Sequence of chain 3.A:
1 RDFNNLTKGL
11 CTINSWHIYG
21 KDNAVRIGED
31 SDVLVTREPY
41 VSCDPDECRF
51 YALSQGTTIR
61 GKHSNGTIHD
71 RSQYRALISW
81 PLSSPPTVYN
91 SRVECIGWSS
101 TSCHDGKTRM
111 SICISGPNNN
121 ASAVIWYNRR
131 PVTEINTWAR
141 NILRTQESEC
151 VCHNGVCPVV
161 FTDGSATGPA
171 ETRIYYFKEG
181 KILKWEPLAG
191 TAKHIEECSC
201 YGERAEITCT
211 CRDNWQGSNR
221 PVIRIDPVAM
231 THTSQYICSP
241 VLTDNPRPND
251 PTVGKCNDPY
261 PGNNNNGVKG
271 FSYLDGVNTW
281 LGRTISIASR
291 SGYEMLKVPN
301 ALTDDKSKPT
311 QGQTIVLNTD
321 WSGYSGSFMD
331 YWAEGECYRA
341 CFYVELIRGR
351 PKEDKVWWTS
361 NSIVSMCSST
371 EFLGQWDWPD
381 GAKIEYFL

This protein binds this small molecule.
Small molecule (SMILES): CC(=O)N[C@@H]1[C@@H](O)[C@H](O)[C@@H](CO)O[C@H]1O

Binding-site contacts:
Ligand atom O5 contacts residue ASN65 of chain 3.A at 2.4 Å (h-bond).
Ligand atom C8 contacts residue TRP357 of chain 3.A at 3.3 Å (hydrophobic).
Ligand atom C4 contacts residue ASN65 of chain 3.A at 4.1 Å.
Ligand atom N2 contacts residue TRP357 of chain 3.A at 3.0 Å (h-bond).
Ligand atom C3 contacts residue TRP357 of chain 3.A at 3.5 Å (hydrophobic).
Ligand atom C5 contacts residue TRP357 of chain 3.A at 3.7 Å (hydrophobic).
Ligand atom C2 contacts residue TRP357 of chain 3.A at 3.8 Å (hydrophobic).
Ligand atom O7 contacts residue ASN65 of chain 3.A at 3.1 Å (h-bond).
Ligand atom C6 contacts residue TRP357 of chain 3.A at 4.5 Å (hydrophobic).
Ligand atom C2 contacts residue ASN65 of chain 3.A at 2.4 Å.
Ligand atom C4 contacts residue TRP357 of chain 3.A at 4.2 Å (hydrophobic).
Ligand atom C3 contacts residue ASN65 of chain 3.A at 3.7 Å.
Ligand atom C5 contacts residue ASN65 of chain 3.A at 3.6 Å.
Ligand atom C7 contacts residue TRP357 of chain 3.A at 3.7 Å (hydrophobic).
Ligand atom C7 contacts residue ASN65 of chain 3.A at 3.2 Å.
Ligand atom C8 contacts residue ASN65 of chain 3.A at 4.5 Å.
Ligand atom O4 contacts residue TRP357 of chain 3.A at 4.2 Å.
Ligand atom N2 contacts residue ASN65 of chain 3.A at 2.9 Å (h-bond).
Ligand atom C1 contacts residue ASN65 of chain 3.A at 1.4 Å.
Ligand atom C1 contacts residue TRP357 of chain 3.A at 3.6 Å (hydrophobic).
Ligand atom O5 contacts residue TRP357 of chain 3.A at 4.2 Å.
Ligand atom O3 contacts residue TRP357 of chain 3.A at 4.2 Å.